This protein binds this small molecule.
Small molecule (SMILES): Nc1c(-c2nnn[nH]2)cnn1-c1ccc(Cl)cc1Cl

Sequence of chain 1.A:
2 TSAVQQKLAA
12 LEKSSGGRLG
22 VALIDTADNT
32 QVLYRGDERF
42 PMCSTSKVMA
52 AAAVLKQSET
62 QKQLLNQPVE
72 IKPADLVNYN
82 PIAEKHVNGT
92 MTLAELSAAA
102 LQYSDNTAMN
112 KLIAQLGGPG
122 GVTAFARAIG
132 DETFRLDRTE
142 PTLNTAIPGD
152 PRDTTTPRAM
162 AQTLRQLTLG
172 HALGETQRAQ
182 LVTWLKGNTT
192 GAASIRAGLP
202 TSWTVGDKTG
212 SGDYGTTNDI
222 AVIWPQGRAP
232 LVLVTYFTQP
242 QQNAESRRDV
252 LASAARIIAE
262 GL

Binding-site contacts:
Ligand atom N15 contacts residue THR31 of chain 1.A at 4.2 Å.
Ligand atom N17 contacts residue THR31 of chain 1.A at 4.2 Å.
Ligand atom C11 contacts residue PCA1 of chain 1.A at 3.7 Å.
Ligand atom C10 contacts residue THR31 of chain 1.A at 3.9 Å.
Ligand atom C01 contacts residue LEU24 of chain 1.A at 3.9 Å (hydrophobic).
Ligand atom N18 contacts residue THR31 of chain 1.A at 3.7 Å.
Ligand atom C06 contacts residue LEU263 of chain 1.A at 4.1 Å (hydrophobic).
Ligand atom CL08 contacts residue THR2 of chain 1.A at 3.8 Å.
Ligand atom C03 contacts residue THR2 of chain 1.A at 4.1 Å.
Ligand atom C05 contacts residue VAL5 of chain 1.A at 4.2 Å (hydrophobic).
Ligand atom CL07 contacts residue LEU24 of chain 1.A at 4.1 Å.
Ligand atom C02 contacts residue VAL33 of chain 1.A at 4.1 Å (hydrophobic).
Ligand atom C02 contacts residue THR31 of chain 1.A at 4.2 Å.
Ligand atom N18 contacts residue PCA1 of chain 1.A at 4.1 Å.
Ligand atom C05 contacts residue VAL33 of chain 1.A at 3.9 Å (hydrophobic).
Ligand atom N19 contacts residue THR2 of chain 1.A at 3.6 Å.
Ligand atom C10 contacts residue PCA1 of chain 1.A at 4.2 Å.
Ligand atom C04 contacts residue THR2 of chain 1.A at 3.9 Å.
Ligand atom C06 contacts residue GLY262 of chain 1.A at 3.6 Å.
Ligand atom C04 contacts residue GLY262 of chain 1.A at 4.2 Å.
Ligand atom C14 contacts residue PCA1 of chain 1.A at 3.7 Å.
Ligand atom N19 contacts residue GLN32 of chain 1.A at 2.9 Å (h-bond).
Ligand atom C11 contacts residue THR31 of chain 1.A at 4.0 Å.
Ligand atom CL07 contacts residue ILE259 of chain 1.A at 3.2 Å.
Ligand atom CL07 contacts residue GLY262 of chain 1.A at 3.5 Å.
Ligand atom C01 contacts residue VAL33 of chain 1.A at 3.6 Å (hydrophobic).
Ligand atom N09 contacts residue THR2 of chain 1.A at 4.3 Å.
Ligand atom C14 contacts residue THR31 of chain 1.A at 3.8 Å.
Ligand atom C01 contacts residue LEU263 of chain 1.A at 3.8 Å (hydrophobic).
Ligand atom C10 contacts residue GLN32 of chain 1.A at 4.3 Å.
Ligand atom C12 contacts residue PCA1 of chain 1.A at 4.0 Å.
Ligand atom CL07 contacts residue VAL5 of chain 1.A at 4.2 Å.
Ligand atom C06 contacts residue VAL33 of chain 1.A at 3.5 Å (hydrophobic).
Ligand atom CL07 contacts residue VAL33 of chain 1.A at 3.9 Å.
Ligand atom C10 contacts residue THR2 of chain 1.A at 4.1 Å.
Ligand atom N15 contacts residue PCA1 of chain 1.A at 4.0 Å.
Ligand atom CL07 contacts residue LEU263 of chain 1.A at 3.7 Å.
Ligand atom N19 contacts residue THR31 of chain 1.A at 3.7 Å.
Ligand atom C05 contacts residue GLY262 of chain 1.A at 3.4 Å.
Ligand atom CL08 contacts residue PCA1 of chain 1.A at 2.9 Å.